Binding-site contacts:
Ligand atom C17 contacts residue ARG99 of chain 1.D at 3.7 Å.
Ligand atom C16 contacts residue ARG99 of chain 1.D at 3.4 Å.
Ligand atom C4 contacts residue ARG64 of chain 1.D at 3.7 Å.
Ligand atom C15 contacts residue ALA240 of chain 1.D at 3.4 Å (hydrophobic).
Ligand atom O3 contacts residue ARG99 of chain 1.D at 2.7 Å (salt-bridge).
Ligand atom C6 contacts residue ARG64 of chain 1.D at 3.4 Å.
Ligand atom O24 contacts residue GLY48 of chain 1.D at 3.6 Å.
Ligand atom O24 contacts residue GLY287 of chain 1.D at 3.2 Å.
Ligand atom C15 contacts residue ARG99 of chain 1.D at 3.8 Å.
Ligand atom C32 contacts residue TYR18 of chain 1.D at 3.4 Å (hydrophobic).
Ligand atom C20 contacts residue ARG99 of chain 1.D at 3.5 Å.
Ligand atom O30 contacts residue SER286 of chain 1.D at 2.5 Å (h-bond).
Ligand atom O24 contacts residue VAL288 of chain 1.D at 3.6 Å.
Ligand atom C4 contacts residue SER47 of chain 1.D at 3.6 Å.
Ligand atom N1 contacts residue SER47 of chain 1.D at 3.8 Å.
Ligand atom C13 contacts residue SER286 of chain 1.D at 3.8 Å.
Ligand atom C29 contacts residue SER286 of chain 1.D at 3.7 Å.
Ligand atom C18 contacts residue ARG99 of chain 1.D at 3.8 Å.
Ligand atom C17 contacts residue ALA240 of chain 1.D at 3.7 Å (hydrophobic).
Ligand atom C18 contacts residue GLY193 of chain 1.D at 3.6 Å.
Ligand atom O3 contacts residue ASN98 of chain 1.D at 3.7 Å.
Ligand atom O24 contacts residue LEU49 of chain 1.D at 2.7 Å (h-bond).
Ligand atom C27 contacts residue ALA240 of chain 1.D at 3.5 Å (hydrophobic).
Ligand atom C16 contacts residue ALA240 of chain 1.D at 3.4 Å (hydrophobic).
Ligand atom C33 contacts residue TYR18 of chain 1.D at 3.7 Å (hydrophobic).
Ligand atom C19 contacts residue ARG99 of chain 1.D at 3.8 Å.
Ligand atom N1 contacts residue ARG64 of chain 1.D at 3.7 Å.
Ligand atom N1 contacts residue ASN98 of chain 1.D at 2.9 Å (h-bond).
Ligand atom O11 contacts residue ARG99 of chain 1.D at 2.7 Å (salt-bridge).
Ligand atom C10 contacts residue ARG99 of chain 1.D at 3.5 Å.
Ligand atom C23 contacts residue GLY48 of chain 1.D at 3.7 Å.
Ligand atom C23 contacts residue LEU49 of chain 1.D at 3.3 Å (hydrophobic).
Ligand atom C20 contacts residue ALA240 of chain 1.D at 3.6 Å (hydrophobic).
Ligand atom O21 contacts residue GLY48 of chain 1.D at 3.6 Å.
Ligand atom C2 contacts residue ASN98 of chain 1.D at 3.8 Å.
Ligand atom C7 contacts residue TYR18 of chain 1.D at 3.7 Å (hydrophobic).
Ligand atom C2 contacts residue ARG99 of chain 1.D at 3.7 Å.
Ligand atom N1 contacts residue GLY48 of chain 1.D at 3.6 Å.
Ligand atom C2 contacts residue ARG64 of chain 1.D at 3.7 Å.
Ligand atom C25 contacts residue ARG99 of chain 1.D at 3.7 Å.

Sequence of chain 1.D:
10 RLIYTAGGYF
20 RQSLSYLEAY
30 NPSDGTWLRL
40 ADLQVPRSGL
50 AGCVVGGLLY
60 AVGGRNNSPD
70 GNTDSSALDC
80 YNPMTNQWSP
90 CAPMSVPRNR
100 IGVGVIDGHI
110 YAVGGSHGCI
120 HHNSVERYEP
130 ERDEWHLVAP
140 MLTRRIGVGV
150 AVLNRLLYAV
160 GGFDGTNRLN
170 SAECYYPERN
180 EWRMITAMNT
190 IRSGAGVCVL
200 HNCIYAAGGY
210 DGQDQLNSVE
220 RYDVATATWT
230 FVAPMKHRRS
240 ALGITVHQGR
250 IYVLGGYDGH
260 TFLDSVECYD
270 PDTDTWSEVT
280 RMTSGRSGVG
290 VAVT

A small-molecule ligand and the protein it binds are described below.
Small molecule (SMILES): NC(=O)[C@H]1CC[C@H]1C(=O)N1CCc2c(OCCO)cccc2[C@H]1CN1C(=O)c2ccccc2C1=O